Sequence of chain 1.E:
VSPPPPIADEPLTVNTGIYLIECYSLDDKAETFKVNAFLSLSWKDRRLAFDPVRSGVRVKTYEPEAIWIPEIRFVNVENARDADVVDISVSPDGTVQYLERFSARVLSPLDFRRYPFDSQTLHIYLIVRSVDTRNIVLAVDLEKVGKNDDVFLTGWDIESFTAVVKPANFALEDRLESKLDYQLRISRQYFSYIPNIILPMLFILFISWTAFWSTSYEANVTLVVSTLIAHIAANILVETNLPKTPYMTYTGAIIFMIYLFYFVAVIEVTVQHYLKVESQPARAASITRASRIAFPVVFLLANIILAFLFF

This protein binds this small molecule.
Small molecule (SMILES): CC(C)c1cccc(C(C)C)c1O

Binding-site contacts:
Ligand atom C8 contacts residue ILE201 of chain 1.E at 3.5 Å (hydrophobic).
Ligand atom C4 contacts residue ILE258 of chain 1.E at 3.9 Å (hydrophobic).
Ligand atom C6 contacts residue ILE202 of chain 1.E at 4.1 Å (hydrophobic).
Ligand atom C3 contacts residue ILE202 of chain 1.E at 3.7 Å (hydrophobic).
Ligand atom C11 contacts residue ILE262 of chain 1.E at 3.8 Å (hydrophobic).
Ligand atom C2 contacts residue ILE202 of chain 1.E at 3.9 Å (hydrophobic).
Ligand atom C4 contacts residue ILE202 of chain 1.E at 3.7 Å (hydrophobic).
Ligand atom C11 contacts residue MET205 of chain 1.E at 3.3 Å (hydrophobic).
Ligand atom C1 contacts residue THR255 of chain 1.E at 3.6 Å.
Ligand atom C9 contacts residue PRO120 of chain 1.E at 3.6 Å (hydrophobic).
Ligand atom C12 contacts residue MET205 of chain 1.E at 3.9 Å (hydrophobic).
Ligand atom C8 contacts residue ILE202 of chain 1.E at 3.7 Å (hydrophobic).
Ligand atom C2 contacts residue THR255 of chain 1.E at 3.5 Å.
Ligand atom C7 contacts residue THR255 of chain 1.E at 3.9 Å.
Ligand atom C10 contacts residue MET205 of chain 1.E at 3.3 Å (hydrophobic).
Ligand atom C7 contacts residue ILE201 of chain 1.E at 3.9 Å (hydrophobic).
Ligand atom O1 contacts residue MET205 of chain 1.E at 3.3 Å.
Ligand atom C5 contacts residue ILE258 of chain 1.E at 3.5 Å (hydrophobic).
Ligand atom C3 contacts residue THR255 of chain 1.E at 3.2 Å.
Ligand atom C11 contacts residue THR255 of chain 1.E at 4.2 Å.
Ligand atom C10 contacts residue ILE258 of chain 1.E at 4.0 Å (hydrophobic).
Ligand atom C9 contacts residue TYR197 of chain 1.E at 3.7 Å (hydrophobic).
Ligand atom O1 contacts residue THR255 of chain 1.E at 3.7 Å.
Ligand atom C8 contacts residue TYR197 of chain 1.E at 3.2 Å (hydrophobic).
Ligand atom C8 contacts residue PRO120 of chain 1.E at 4.1 Å (hydrophobic).
Ligand atom C9 contacts residue THR255 of chain 1.E at 3.4 Å.
Ligand atom O1 contacts residue VAL242 of chain 1.E at 4.2 Å.
Ligand atom C11 contacts residue ILE259 of chain 1.E at 3.6 Å (hydrophobic).
Ligand atom C3 contacts residue PRO120 of chain 1.E at 3.5 Å (hydrophobic).
Ligand atom C1 contacts residue ILE201 of chain 1.E at 4.2 Å (hydrophobic).
Ligand atom C4 contacts residue THR255 of chain 1.E at 3.8 Å.
Ligand atom O1 contacts residue ILE201 of chain 1.E at 3.3 Å.
Ligand atom C9 contacts residue TYR119 of chain 1.E at 3.4 Å (hydrophobic).
Ligand atom C11 contacts residue ILE258 of chain 1.E at 3.2 Å (hydrophobic).
Ligand atom C5 contacts residue ILE202 of chain 1.E at 3.9 Å (hydrophobic).
Ligand atom C12 contacts residue PLC1 of chain 1.FA at 3.5 Å.
Ligand atom C1 contacts residue ILE202 of chain 1.E at 4.2 Å (hydrophobic).
Ligand atom C12 contacts residue ILE262 of chain 1.E at 4.0 Å (hydrophobic).
Ligand atom C12 contacts residue ILE258 of chain 1.E at 3.7 Å (hydrophobic).
Ligand atom C7 contacts residue TYR197 of chain 1.E at 4.1 Å (hydrophobic).